Binding-site contacts:
Ligand atom C09 contacts residue GLU56 of chain 1.A at 3.3 Å.
Ligand atom C25 contacts residue MET46 of chain 1.A at 3.7 Å (hydrophobic).
Ligand atom O23 contacts residue HIS227 of chain 1.A at 3.2 Å.
Ligand atom C16 contacts residue LEU131 of chain 1.A at 3.9 Å (hydrophobic).
Ligand atom C28 contacts residue MET46 of chain 1.A at 4.0 Å (hydrophobic).
Ligand atom C02 contacts residue THR50 of chain 1.A at 3.7 Å.
Ligand atom C03 contacts residue ALA53 of chain 1.A at 3.6 Å (hydrophobic).
Ligand atom C15 contacts residue PHE107 of chain 1.A at 3.7 Å (hydrophobic).
Ligand atom C21 contacts residue HIS227 of chain 1.A at 3.8 Å.
Ligand atom C04 contacts residue ALA53 of chain 1.A at 3.7 Å (hydrophobic).
Ligand atom O11 contacts residue LEU90 of chain 1.A at 3.8 Å.
Ligand atom C04 contacts residue LEU87 of chain 1.A at 4.0 Å (hydrophobic).
Ligand atom O23 contacts residue GLY123 of chain 1.A at 3.9 Å.
Ligand atom C24 contacts residue MET124 of chain 1.A at 3.9 Å (hydrophobic).
Ligand atom C16 contacts residue PHE107 of chain 1.A at 3.6 Å (hydrophobic).
Ligand atom C02 contacts residue LEU228 of chain 1.A at 4.0 Å (hydrophobic).
Ligand atom O23 contacts residue MET231 of chain 1.A at 2.8 Å.
Ligand atom C28 contacts residue LEU228 of chain 1.A at 4.0 Å (hydrophobic).
Ligand atom O01 contacts residue LEU243 of chain 1.A at 3.5 Å.
Ligand atom C25 contacts residue MET124 of chain 1.A at 3.4 Å (hydrophobic).
Ligand atom O11 contacts residue GLU56 of chain 1.A at 2.5 Å (salt-bridge).
Ligand atom C21 contacts residue GLY123 of chain 1.A at 4.0 Å.
Ligand atom C24 contacts residue MET231 of chain 1.A at 3.8 Å (hydrophobic).
Ligand atom C22 contacts residue GLU122 of chain 1.A at 3.9 Å.
Ligand atom C27 contacts residue LEU49 of chain 1.A at 3.7 Å (hydrophobic).
Ligand atom C20 contacts residue ILE127 of chain 1.A at 3.7 Å (hydrophobic).
Ligand atom C16 contacts residue PHE128 of chain 1.A at 3.9 Å (hydrophobic).
Ligand atom C22 contacts residue MET231 of chain 1.A at 3.7 Å (hydrophobic).
Ligand atom C09 contacts residue PHE107 of chain 1.A at 3.9 Å (hydrophobic).
Ligand atom C21 contacts residue ILE127 of chain 1.A at 3.7 Å (hydrophobic).
Ligand atom O23 contacts residue GLU122 of chain 1.A at 2.9 Å (salt-bridge).
Ligand atom O01 contacts residue THR50 of chain 1.A at 2.9 Å (h-bond).
Ligand atom C24 contacts residue VAL121 of chain 1.A at 3.8 Å (hydrophobic).
Ligand atom C22 contacts residue HIS227 of chain 1.A at 3.8 Å.
Ligand atom C03 contacts residue LEU228 of chain 1.A at 3.8 Å (hydrophobic).
Ligand atom C24 contacts residue MET46 of chain 1.A at 3.8 Å (hydrophobic).
Ligand atom C10 contacts residue GLU56 of chain 1.A at 3.3 Å.
Ligand atom C12 contacts residue LEU90 of chain 1.A at 3.5 Å (hydrophobic).
Ligand atom C28 contacts residue THR50 of chain 1.A at 3.7 Å.
Ligand atom O11 contacts residue ARG97 of chain 1.A at 3.3 Å (salt-bridge).

Sequence of chain 1.A:
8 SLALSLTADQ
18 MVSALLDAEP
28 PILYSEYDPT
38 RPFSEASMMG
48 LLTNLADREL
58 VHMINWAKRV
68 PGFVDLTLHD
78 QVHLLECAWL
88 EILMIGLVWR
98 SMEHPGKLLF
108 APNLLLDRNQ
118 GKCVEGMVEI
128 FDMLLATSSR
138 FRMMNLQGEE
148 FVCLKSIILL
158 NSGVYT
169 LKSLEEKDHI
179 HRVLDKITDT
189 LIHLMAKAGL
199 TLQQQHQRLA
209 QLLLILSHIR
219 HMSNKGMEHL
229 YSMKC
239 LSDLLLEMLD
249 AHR

A protein and the small-molecule ligand that binds it are described below.
Small molecule (SMILES): Oc1ccc(C(=C2CCC[C@H](c3ccc(O)cc3)C2)c2ccc(O)cc2)cc1